Sequence of chain 1.A:
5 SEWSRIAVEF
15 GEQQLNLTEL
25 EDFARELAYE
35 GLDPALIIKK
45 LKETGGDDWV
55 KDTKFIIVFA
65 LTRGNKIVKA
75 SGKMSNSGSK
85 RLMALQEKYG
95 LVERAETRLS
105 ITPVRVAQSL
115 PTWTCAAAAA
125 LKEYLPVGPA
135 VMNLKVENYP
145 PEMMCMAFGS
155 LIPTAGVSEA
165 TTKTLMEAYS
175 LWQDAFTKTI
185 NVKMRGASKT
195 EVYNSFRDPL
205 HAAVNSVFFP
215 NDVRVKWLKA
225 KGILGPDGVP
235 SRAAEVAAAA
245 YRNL

Binding-site contacts:
Ligand atom O64 contacts residue VAL108 of chain 1.A at 3.9 Å.
Ligand atom C56 contacts residue GLY68 of chain 1.A at 3.5 Å.
Ligand atom O85 contacts residue ARG98 of chain 1.A at 3.2 Å.
Ligand atom C60 contacts residue ILE184 of chain 1.A at 3.8 Å (hydrophobic).
Ligand atom C74 contacts residue ASN69 of chain 1.A at 3.7 Å.
Ligand atom C55 contacts residue PRO130 of chain 1.A at 3.8 Å (hydrophobic).
Ligand atom N53 contacts residue PRO130 of chain 1.A at 3.2 Å.
Ligand atom C57 contacts residue ARG67 of chain 1.A at 3.7 Å.
Ligand atom N53 contacts residue GLY68 of chain 1.A at 3.9 Å.
Ligand atom S83 contacts residue ARG98 of chain 1.A at 4.1 Å.
Ligand atom O85 contacts residue GLU97 of chain 1.A at 3.4 Å (salt-bridge).
Ligand atom C76 contacts residue ASN69 of chain 1.A at 3.6 Å.
Ligand atom C72 contacts residue ASN69 of chain 1.A at 3.9 Å.
Ligand atom O79 contacts residue ILE184 of chain 1.A at 3.8 Å.
Ligand atom O78 contacts residue GLY68 of chain 1.A at 3.5 Å.
Ligand atom O81 contacts residue GLN112 of chain 1.A at 3.9 Å.
Ligand atom C61 contacts residue PHE180 of chain 1.A at 3.5 Å (hydrophobic).
Ligand atom C62 contacts residue ILE184 of chain 1.A at 3.8 Å (hydrophobic).
Ligand atom O86 contacts residue ALA99 of chain 1.A at 3.5 Å (h-bond).
Ligand atom C56 contacts residue ARG67 of chain 1.A at 3.7 Å.
Ligand atom C55 contacts residue ARG67 of chain 1.A at 3.5 Å.
Ligand atom O81 contacts residue MET150 of chain 1.A at 3.1 Å.
Ligand atom N53 contacts residue THR66 of chain 1.A at 2.8 Å (h-bond).
Ligand atom C69 contacts residue ASN69 of chain 1.A at 4.0 Å.
Ligand atom O64 contacts residue GLY68 of chain 1.A at 3.7 Å.
Ligand atom C58 contacts residue PHE180 of chain 1.A at 3.9 Å (hydrophobic).
Ligand atom N53 contacts residue LEU65 of chain 1.A at 4.1 Å.
Ligand atom O64 contacts residue PHE180 of chain 1.A at 3.5 Å.
Ligand atom O80 contacts residue VAL108 of chain 1.A at 4.0 Å.
Ligand atom N63 contacts residue PHE180 of chain 1.A at 4.0 Å.
Ligand atom O77 contacts residue LYS70 of chain 1.A at 3.1 Å (salt-bridge).
Ligand atom O78 contacts residue ASN69 of chain 1.A at 2.9 Å (h-bond).
Ligand atom C70 contacts residue MET150 of chain 1.A at 3.7 Å (hydrophobic).
Ligand atom C55 contacts residue GLY68 of chain 1.A at 3.7 Å.
Ligand atom C58 contacts residue GLY68 of chain 1.A at 3.6 Å.
Ligand atom C61 contacts residue GLY68 of chain 1.A at 3.8 Å.
Ligand atom C67 contacts residue PHE180 of chain 1.A at 3.7 Å (hydrophobic).
Ligand atom N53 contacts residue ARG67 of chain 1.A at 3.2 Å (salt-bridge).
Ligand atom C67 contacts residue MET150 of chain 1.A at 3.9 Å (hydrophobic).
Ligand atom O85 contacts residue LYS70 of chain 1.A at 3.8 Å.

This small molecule binds to this protein.
Small molecule (SMILES): Cc1ccc(C(=O)Nc2ccc(S(=O)(=O)O)c3cc(S(=O)(=O)O)cc(S(=O)(=O)O)c23)cc1NC(=O)c1cccc(NC(=O)Nc2cccc(C(=O)Nc3cc(C(=O)Nc4ccc(S(=O)(=O)O)c5cc(S(=O)(=O)O)cc(S(=O)(=O)O)c45)ccc3C)c2)c1